Sequence of chain 1.G:
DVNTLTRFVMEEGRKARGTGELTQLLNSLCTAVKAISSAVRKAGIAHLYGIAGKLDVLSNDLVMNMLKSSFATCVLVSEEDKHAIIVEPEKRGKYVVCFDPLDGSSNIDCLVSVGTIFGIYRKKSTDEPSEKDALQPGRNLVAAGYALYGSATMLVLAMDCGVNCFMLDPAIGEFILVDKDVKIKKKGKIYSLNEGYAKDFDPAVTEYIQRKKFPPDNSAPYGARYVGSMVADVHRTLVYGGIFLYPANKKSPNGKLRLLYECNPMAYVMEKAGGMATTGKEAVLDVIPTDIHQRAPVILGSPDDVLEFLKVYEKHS

The small molecule below binds the protein below.
Small molecule (SMILES): O=C(Nc1ncc(Br)s1)NS(=O)(=O)c1cc(Br)c(Cl)s1

Binding-site contacts:
Ligand atom O15 contacts residue THR28 of chain 1.E at 3.6 Å.
Ligand atom O15 contacts residue GLY27 of chain 1.E at 3.5 Å.
Ligand atom C2 contacts residue GLY22 of chain 1.E at 3.5 Å.
Ligand atom O17 contacts residue THR32 of chain 1.E at 2.5 Å (h-bond).
Ligand atom C14 contacts residue ARG23 of chain 1.E at 3.4 Å.
Ligand atom O16 contacts residue LEU31 of chain 1.E at 3.0 Å (h-bond).
Ligand atom C4 contacts residue THR32 of chain 1.E at 3.4 Å.
Ligand atom N12 contacts residue ARG23 of chain 1.E at 3.8 Å.
Ligand atom C4 contacts residue GLY22 of chain 1.E at 3.5 Å.
Ligand atom C9 contacts residue GLY29 of chain 1.E at 3.2 Å.
Ligand atom BR1 contacts residue MET178 of chain 1.E at 3.7 Å.
Ligand atom C13 contacts residue 95P1 of chain 1.O at 3.5 Å.
Ligand atom N11 contacts residue GLY27 of chain 1.E at 3.0 Å (h-bond).
Ligand atom O17 contacts residue GLY29 of chain 1.E at 3.3 Å.
Ligand atom S8 contacts residue 95P1 of chain 1.O at 3.8 Å.
Ligand atom O16 contacts residue GLU30 of chain 1.E at 3.5 Å (salt-bridge).
Ligand atom N6 contacts residue GLY29 of chain 1.E at 3.0 Å (h-bond).
Ligand atom C14 contacts residue 95P1 of chain 1.O at 3.2 Å.
Ligand atom C9 contacts residue GLY27 of chain 1.E at 3.6 Å.
Ligand atom S3 contacts residue GLY22 of chain 1.E at 3.7 Å.
Ligand atom C10 contacts residue GLY22 of chain 1.E at 3.6 Å.
Ligand atom N12 contacts residue 95P1 of chain 1.O at 3.1 Å.
Ligand atom C13 contacts residue ARG23 of chain 1.E at 3.5 Å.
Ligand atom S1 contacts residue GLY29 of chain 1.E at 3.6 Å (h-bond).
Ligand atom O16 contacts residue GLY29 of chain 1.E at 3.2 Å.
Ligand atom C7 contacts residue GLY22 of chain 1.E at 3.6 Å.
Ligand atom C9 contacts residue GLY22 of chain 1.E at 3.7 Å.
Ligand atom N6 contacts residue GLY22 of chain 1.E at 3.8 Å.
Ligand atom BR1 contacts residue VAL18 of chain 1.E at 3.7 Å.
Ligand atom C14 contacts residue THR28 of chain 1.G at 3.8 Å.
Ligand atom C9 contacts residue THR32 of chain 1.E at 3.7 Å.
Ligand atom O17 contacts residue GLY22 of chain 1.E at 3.7 Å.
Ligand atom BR2 contacts residue MET19 of chain 1.E at 3.4 Å.
Ligand atom N6 contacts residue THR28 of chain 1.E at 3.5 Å (h-bond).
Ligand atom N11 contacts residue GLY22 of chain 1.E at 3.5 Å (h-bond).
Ligand atom O16 contacts residue THR32 of chain 1.E at 3.0 Å (h-bond).
Ligand atom N6 contacts residue GLY27 of chain 1.E at 3.0 Å.
Ligand atom N11 contacts residue GLY29 of chain 1.E at 3.6 Å (h-bond).
Ligand atom C5 contacts residue 95P1 of chain 1.O at 3.4 Å.
Ligand atom CL18 contacts residue GLU21 of chain 1.E at 3.7 Å.

Sequence of chain 1.E:
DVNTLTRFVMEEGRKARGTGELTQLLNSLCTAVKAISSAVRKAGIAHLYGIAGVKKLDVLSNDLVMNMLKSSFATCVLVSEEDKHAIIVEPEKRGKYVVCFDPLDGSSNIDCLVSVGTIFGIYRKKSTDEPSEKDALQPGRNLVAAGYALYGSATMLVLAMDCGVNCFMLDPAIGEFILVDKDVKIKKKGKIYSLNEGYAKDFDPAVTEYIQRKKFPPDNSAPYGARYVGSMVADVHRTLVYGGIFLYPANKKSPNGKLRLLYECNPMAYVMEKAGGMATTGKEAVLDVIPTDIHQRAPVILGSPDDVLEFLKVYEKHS